Binding-site contacts:
Ligand atom C12 contacts residue VAL250 of chain 1.F at 4.0 Å (hydrophobic).
Ligand atom N11 contacts residue PRO227 of chain 1.F at 4.0 Å.
Ligand atom C13 contacts residue PRO227 of chain 1.F at 4.3 Å (hydrophobic).
Ligand atom C1 contacts residue VAL250 of chain 1.F at 4.0 Å (hydrophobic).
Ligand atom C4 contacts residue LEU253 of chain 1.F at 3.8 Å (hydrophobic).
Ligand atom C3 contacts residue VAL250 of chain 1.F at 3.9 Å (hydrophobic).
Ligand atom O7 contacts residue PRO227 of chain 1.F at 4.1 Å.
Ligand atom C8 contacts residue GLY230 of chain 1.F at 3.8 Å.
Ligand atom C8 contacts residue ALA231 of chain 1.F at 4.2 Å (hydrophobic).
Ligand atom C10 contacts residue GLY226 of chain 1.F at 3.8 Å.
Ligand atom C10 contacts residue ALA231 of chain 1.F at 3.8 Å (hydrophobic).
Ligand atom C3 contacts residue PRO227 of chain 1.F at 4.3 Å (hydrophobic).
Ligand atom C2 contacts residue GLY226 of chain 1.F at 3.5 Å.
Ligand atom C6 contacts residue PRO227 of chain 1.F at 3.9 Å (hydrophobic).
Ligand atom O7 contacts residue GLY226 of chain 1.F at 3.2 Å.
Ligand atom C1 contacts residue GLY226 of chain 1.F at 4.0 Å.
Ligand atom C6 contacts residue VAL250 of chain 1.F at 4.2 Å (hydrophobic).
Ligand atom C8 contacts residue GLY226 of chain 1.F at 3.3 Å.
Ligand atom C9 contacts residue ALA231 of chain 1.F at 3.5 Å (hydrophobic).
Ligand atom C3 contacts residue GLY226 of chain 1.F at 3.9 Å.
Ligand atom C10 contacts residue GLY230 of chain 1.F at 4.1 Å.
Ligand atom C16 contacts residue SER234 of chain 1.F at 3.6 Å.
Ligand atom C9 contacts residue GLY230 of chain 1.F at 3.4 Å.
Ligand atom C2 contacts residue PRO227 of chain 1.F at 3.9 Å (hydrophobic).
Ligand atom C9 contacts residue VAL250 of chain 1.F at 4.1 Å (hydrophobic).
Ligand atom C8 contacts residue VAL250 of chain 1.F at 3.9 Å (hydrophobic).
Ligand atom C9 contacts residue GLY226 of chain 1.F at 3.5 Å.
Ligand atom C8 contacts residue ILE254 of chain 1.F at 4.3 Å (hydrophobic).
Ligand atom O17 contacts residue GLY230 of chain 1.F at 3.4 Å.
Ligand atom O7 contacts residue VAL250 of chain 1.F at 3.6 Å.
Ligand atom O17 contacts residue GLY226 of chain 1.F at 3.7 Å.
Ligand atom C9 contacts residue ILE254 of chain 1.F at 3.8 Å (hydrophobic).
Ligand atom O17 contacts residue ILE166 of chain 1.F at 3.7 Å.
Ligand atom C5 contacts residue LEU253 of chain 1.F at 3.7 Å (hydrophobic).
Ligand atom C16 contacts residue ALA231 of chain 1.F at 3.5 Å (hydrophobic).
Ligand atom C1 contacts residue PRO227 of chain 1.F at 3.9 Å (hydrophobic).
Ligand atom C14 contacts residue PRO227 of chain 1.F at 4.0 Å (hydrophobic).
Ligand atom C2 contacts residue VAL250 of chain 1.F at 3.6 Å (hydrophobic).
Ligand atom C16 contacts residue ILE254 of chain 1.F at 4.3 Å (hydrophobic).
Ligand atom C10 contacts residue VAL250 of chain 1.F at 4.1 Å (hydrophobic).

Sequence of chain 1.F:
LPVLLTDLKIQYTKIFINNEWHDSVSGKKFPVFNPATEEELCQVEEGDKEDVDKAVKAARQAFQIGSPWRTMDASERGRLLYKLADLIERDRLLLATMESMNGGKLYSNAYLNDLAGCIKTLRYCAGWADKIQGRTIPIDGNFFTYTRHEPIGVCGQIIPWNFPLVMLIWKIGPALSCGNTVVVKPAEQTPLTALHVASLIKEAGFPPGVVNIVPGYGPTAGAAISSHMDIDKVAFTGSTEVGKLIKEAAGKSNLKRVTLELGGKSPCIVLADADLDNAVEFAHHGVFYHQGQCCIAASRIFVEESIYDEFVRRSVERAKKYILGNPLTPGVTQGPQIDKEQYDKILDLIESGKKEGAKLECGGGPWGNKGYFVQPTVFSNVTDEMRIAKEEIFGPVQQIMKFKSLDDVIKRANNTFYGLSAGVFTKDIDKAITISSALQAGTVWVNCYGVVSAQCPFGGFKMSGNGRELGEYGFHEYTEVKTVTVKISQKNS

A protein and the small-molecule ligand that binds it are described below.
Small molecule (SMILES): CCN(CC)c1ccc2c(C)cc(=O)oc2c1